Sequence of chain 1.A:
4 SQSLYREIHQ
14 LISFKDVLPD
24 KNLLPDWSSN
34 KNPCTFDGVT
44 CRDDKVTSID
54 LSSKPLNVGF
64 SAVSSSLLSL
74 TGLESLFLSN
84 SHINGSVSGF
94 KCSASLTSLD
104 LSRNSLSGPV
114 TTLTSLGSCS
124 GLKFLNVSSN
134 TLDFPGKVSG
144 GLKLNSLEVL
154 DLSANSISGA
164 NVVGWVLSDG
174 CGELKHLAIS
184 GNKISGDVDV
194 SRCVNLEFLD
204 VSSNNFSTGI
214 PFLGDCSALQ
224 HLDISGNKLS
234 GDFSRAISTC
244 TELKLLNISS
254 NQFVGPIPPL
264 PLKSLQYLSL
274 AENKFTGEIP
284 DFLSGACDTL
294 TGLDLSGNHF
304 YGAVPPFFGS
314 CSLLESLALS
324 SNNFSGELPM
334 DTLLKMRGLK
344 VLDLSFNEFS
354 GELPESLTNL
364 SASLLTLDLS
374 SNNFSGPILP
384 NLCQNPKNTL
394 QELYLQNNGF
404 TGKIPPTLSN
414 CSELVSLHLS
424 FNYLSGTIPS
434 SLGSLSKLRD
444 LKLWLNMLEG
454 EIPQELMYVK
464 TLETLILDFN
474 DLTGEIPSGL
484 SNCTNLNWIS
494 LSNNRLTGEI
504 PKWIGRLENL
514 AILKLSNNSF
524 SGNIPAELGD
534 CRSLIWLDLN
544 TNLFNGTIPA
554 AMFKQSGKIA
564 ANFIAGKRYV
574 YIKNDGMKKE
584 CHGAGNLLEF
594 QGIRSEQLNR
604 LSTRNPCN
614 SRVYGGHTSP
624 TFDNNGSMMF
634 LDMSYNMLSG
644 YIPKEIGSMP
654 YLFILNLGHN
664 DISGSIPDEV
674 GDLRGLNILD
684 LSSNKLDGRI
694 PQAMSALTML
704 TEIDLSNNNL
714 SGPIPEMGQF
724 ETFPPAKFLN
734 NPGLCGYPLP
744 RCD

Binding-site contacts:
Ligand atom C1 contacts residue ASN208 of chain 1.A at 1.4 Å.
Ligand atom C8 contacts residue ASN208 of chain 1.A at 4.4 Å.
Ligand atom C4 contacts residue ASN208 of chain 1.A at 4.1 Å.
Ligand atom O5 contacts residue ASN208 of chain 1.A at 2.4 Å (h-bond).
Ligand atom O6 contacts residue SER188 of chain 1.A at 4.2 Å.
Ligand atom O5 contacts residue SER188 of chain 1.A at 4.4 Å.
Ligand atom C3 contacts residue ASN208 of chain 1.A at 3.8 Å.
Ligand atom N2 contacts residue ASN208 of chain 1.A at 3.0 Å (h-bond).
Ligand atom O7 contacts residue ASN208 of chain 1.A at 3.7 Å.
Ligand atom C2 contacts residue ASN208 of chain 1.A at 2.4 Å.
Ligand atom C7 contacts residue ASN208 of chain 1.A at 3.5 Å.
Ligand atom C5 contacts residue ASN208 of chain 1.A at 3.6 Å.

The small molecule below binds the protein below.
Small molecule (SMILES): CC(=O)N[C@@H]1[C@@H](O)[C@H](O)[C@@H](CO)O[C@H]1O